Binding-site contacts:
Ligand atom CD contacts residue TYR80 of chain 1.M at 3.6 Å (hydrophobic).
Ligand atom CZ contacts residue THR97 of chain 1.L at 3.4 Å.
Ligand atom CE1 contacts residue LEU132 of chain 1.M at 3.9 Å (hydrophobic).
Ligand atom N contacts residue OCA1 of chain 1.QB at 2.7 Å (h-bond).
Ligand atom CD2 contacts residue LEU108 of chain 1.M at 3.3 Å (hydrophobic).
Ligand atom CZ contacts residue LEU132 of chain 1.M at 3.8 Å (hydrophobic).
Ligand atom CD1 contacts residue LEU132 of chain 1.M at 3.8 Å (hydrophobic).
Ligand atom CA contacts residue PHE78 of chain 1.M at 3.7 Å (hydrophobic).
Ligand atom F2 contacts residue VAL62 of chain 1.L at 3.8 Å.
Ligand atom CA contacts residue OCA1 of chain 1.QB at 2.5 Å.
Ligand atom CE contacts residue ILE46 of chain 1.M at 3.8 Å (hydrophobic).
Ligand atom CD1 contacts residue PHE100 of chain 1.L at 3.5 Å (hydrophobic).
Ligand atom F2 contacts residue LEU110 of chain 1.M at 3.6 Å.
Ligand atom N contacts residue TYR80 of chain 1.M at 3.1 Å (h-bond).
Ligand atom N contacts residue PHE100 of chain 1.L at 3.9 Å.
Ligand atom O contacts residue PHE78 of chain 1.M at 3.9 Å.
Ligand atom O contacts residue TYR80 of chain 1.M at 2.5 Å (h-bond).
Ligand atom CE contacts residue LEU209 of chain 1.M at 3.7 Å (hydrophobic).
Ligand atom N contacts residue OCA1 of chain 1.QB at 1.5 Å.
Ligand atom CB contacts residue PHE78 of chain 1.M at 3.8 Å (hydrophobic).
Ligand atom F2 contacts residue TYR80 of chain 1.M at 3.6 Å.
Ligand atom CD contacts residue PHE130 of chain 1.M at 3.5 Å (hydrophobic).
Ligand atom C contacts residue PHE78 of chain 1.M at 3.6 Å (hydrophobic).
Ligand atom C contacts residue OCA1 of chain 1.QB at 3.2 Å.
Ligand atom C contacts residue TYR80 of chain 1.M at 3.5 Å (hydrophobic).
Ligand atom CA contacts residue PHE100 of chain 1.L at 3.6 Å (hydrophobic).
Ligand atom F2 contacts residue LEU66 of chain 1.L at 3.8 Å.
Ligand atom C contacts residue PHE100 of chain 1.L at 3.8 Å (hydrophobic).
Ligand atom CB contacts residue PHE78 of chain 1.M at 3.6 Å (hydrophobic).
Ligand atom F1 contacts residue ASP96 of chain 1.L at 3.4 Å.
Ligand atom CD2 contacts residue TYR80 of chain 1.M at 3.7 Å (hydrophobic).
Ligand atom CD contacts residue ILE46 of chain 1.M at 3.6 Å (hydrophobic).
Ligand atom F1 contacts residue PHE100 of chain 1.L at 3.1 Å.
Ligand atom F1 contacts residue THR97 of chain 1.L at 3.0 Å.
Ligand atom CG2 contacts residue OCA1 of chain 1.QB at 3.6 Å.
Ligand atom CB contacts residue OCA1 of chain 1.QB at 3.8 Å.
Ligand atom CB contacts residue PHE130 of chain 1.M at 3.6 Å (hydrophobic).
Ligand atom CG contacts residue LEU108 of chain 1.M at 3.8 Å (hydrophobic).
Ligand atom CE contacts residue GLU44 of chain 1.M at 3.3 Å.
Ligand atom O contacts residue PHE100 of chain 1.L at 3.6 Å.

Sequence of chain 1.M:
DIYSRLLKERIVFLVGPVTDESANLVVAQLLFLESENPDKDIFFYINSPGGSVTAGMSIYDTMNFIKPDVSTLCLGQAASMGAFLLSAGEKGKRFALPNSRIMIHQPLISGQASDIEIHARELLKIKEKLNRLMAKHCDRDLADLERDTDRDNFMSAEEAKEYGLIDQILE

Sequence of chain 1.L:
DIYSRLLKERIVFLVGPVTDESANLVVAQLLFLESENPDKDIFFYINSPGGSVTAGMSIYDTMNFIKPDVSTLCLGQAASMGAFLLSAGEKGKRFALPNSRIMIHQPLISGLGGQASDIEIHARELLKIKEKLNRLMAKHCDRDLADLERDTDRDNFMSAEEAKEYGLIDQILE

The protein below binds the small molecule below.
Small molecule (SMILES): C[C@@H]1C[C@H]2C(=O)O[C@@H](C)[C@H](NC(=O)[C@@H](N)Cc3cc(F)cc(F)c3)C(=O)N3CCC[C@H]3C(=O)N3CCCC[C@H]3C(=O)N[C@@H](C)C(=O)N2C1